Binding-site contacts:
Ligand atom C2 contacts residue GLY47 of chain 1.C at 4.1 Å.
Ligand atom N2 contacts residue GLY47 of chain 1.C at 4.2 Å.
Ligand atom C2 contacts residue ASN277 of chain 1.C at 2.5 Å.
Ligand atom C4 contacts residue ASN277 of chain 1.C at 4.2 Å.
Ligand atom C3 contacts residue GLY47 of chain 1.C at 4.3 Å.
Ligand atom C7 contacts residue GLY47 of chain 1.C at 3.6 Å.
Ligand atom C8 contacts residue GLY47 of chain 1.C at 4.2 Å.
Ligand atom O7 contacts residue THR278 of chain 1.C at 4.3 Å.
Ligand atom C6 contacts residue ASN277 of chain 1.C at 4.4 Å.
Ligand atom O7 contacts residue ARG46 of chain 1.C at 3.9 Å.
Ligand atom O3 contacts residue GLY47 of chain 1.C at 3.5 Å.
Ligand atom C8 contacts residue ARG46 of chain 1.C at 4.0 Å.
Ligand atom C7 contacts residue ARG46 of chain 1.C at 4.1 Å.
Ligand atom O5 contacts residue ASN277 of chain 1.C at 2.3 Å (h-bond).
Ligand atom C1 contacts residue ASN277 of chain 1.C at 1.4 Å.
Ligand atom C5 contacts residue ASN277 of chain 1.C at 3.6 Å.
Ligand atom O7 contacts residue ASN277 of chain 1.C at 3.3 Å (h-bond).
Ligand atom N2 contacts residue ASN277 of chain 1.C at 3.0 Å (h-bond).
Ligand atom C7 contacts residue ASN277 of chain 1.C at 3.3 Å.
Ligand atom C8 contacts residue ASN277 of chain 1.C at 4.5 Å.
Ligand atom O7 contacts residue GLY47 of chain 1.C at 3.2 Å (h-bond).
Ligand atom C3 contacts residue ASN277 of chain 1.C at 3.8 Å.

Sequence of chain 1.C:
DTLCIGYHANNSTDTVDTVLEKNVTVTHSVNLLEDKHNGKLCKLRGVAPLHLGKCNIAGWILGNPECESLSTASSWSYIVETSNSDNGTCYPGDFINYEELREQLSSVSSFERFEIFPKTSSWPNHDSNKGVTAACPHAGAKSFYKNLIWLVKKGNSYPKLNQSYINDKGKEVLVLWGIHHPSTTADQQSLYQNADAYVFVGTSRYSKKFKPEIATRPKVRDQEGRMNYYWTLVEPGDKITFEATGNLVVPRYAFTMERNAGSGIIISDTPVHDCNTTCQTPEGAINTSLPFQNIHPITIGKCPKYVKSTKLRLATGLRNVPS

The protein below binds the small molecule below.
Small molecule (SMILES): CC(=O)N[C@@H]1[C@@H](O)[C@H](O)[C@@H](CO)O[C@H]1O